Binding-site contacts:
Ligand atom N contacts residue GLY21 of chain 1.B at 2.8 Å (h-bond).
Ligand atom CE3 contacts residue HIS28 of chain 1.C at 4.0 Å.
Ligand atom NE1 contacts residue ALA40 of chain 1.C at 3.9 Å.
Ligand atom OXT contacts residue THR43 of chain 1.C at 2.6 Å (h-bond).
Ligand atom CD1 contacts residue GLN41 of chain 1.C at 3.6 Å.
Ligand atom C contacts residue THR43 of chain 1.C at 3.5 Å.
Ligand atom CD1 contacts residue THR43 of chain 1.C at 3.9 Å.
Ligand atom CA contacts residue THR19 of chain 1.B at 3.7 Å.
Ligand atom CA contacts residue THR24 of chain 1.B at 3.2 Å.
Ligand atom OXT contacts residue HIS45 of chain 1.C at 3.9 Å.
Ligand atom CD2 contacts residue THR46 of chain 1.C at 4.0 Å.
Ligand atom CZ2 contacts residue ILE49 of chain 1.C at 3.9 Å (hydrophobic).
Ligand atom O contacts residue ARG20 of chain 1.B at 3.5 Å.
Ligand atom OXT contacts residue GLY21 of chain 1.B at 3.9 Å.
Ligand atom CA contacts residue GLY21 of chain 1.B at 3.5 Å.
Ligand atom O contacts residue THR43 of chain 1.C at 3.6 Å.
Ligand atom CB contacts residue SER47 of chain 1.B at 3.4 Å.
Ligand atom C contacts residue SER47 of chain 1.B at 3.5 Å.
Ligand atom NE1 contacts residue GLN41 of chain 1.C at 2.8 Å (h-bond).
Ligand atom CD1 contacts residue SER47 of chain 1.B at 3.5 Å.
Ligand atom C contacts residue THR46 of chain 1.C at 3.9 Å.
Ligand atom CZ3 contacts residue GLY17 of chain 1.C at 3.6 Å.
Ligand atom CG contacts residue SER47 of chain 1.B at 3.8 Å.
Ligand atom CZ2 contacts residue ALA40 of chain 1.C at 3.9 Å (hydrophobic).
Ligand atom O contacts residue GLY21 of chain 1.B at 3.0 Å (h-bond).
Ligand atom O contacts residue THR19 of chain 1.B at 3.9 Å.
Ligand atom O contacts residue SER47 of chain 1.B at 2.9 Å (h-bond).
Ligand atom CE2 contacts residue GLN41 of chain 1.C at 3.9 Å.
Ligand atom CB contacts residue THR24 of chain 1.B at 3.6 Å.
Ligand atom CE3 contacts residue HIS27 of chain 1.C at 3.9 Å.
Ligand atom N contacts residue THR19 of chain 1.B at 2.8 Å (h-bond).
Ligand atom CB contacts residue THR19 of chain 1.B at 3.7 Å.
Ligand atom OXT contacts residue THR46 of chain 1.C at 2.8 Å (h-bond).
Ligand atom CZ3 contacts residue HIS28 of chain 1.C at 4.0 Å.
Ligand atom N contacts residue THR24 of chain 1.B at 2.8 Å (h-bond).
Ligand atom CA contacts residue SER47 of chain 1.B at 3.9 Å.
Ligand atom C contacts residue GLY21 of chain 1.B at 3.4 Å.
Ligand atom CH2 contacts residue GLY17 of chain 1.C at 3.5 Å.
Ligand atom N contacts residue ASP23 of chain 1.B at 3.0 Å (salt-bridge).
Ligand atom CZ2 contacts residue THR46 of chain 1.C at 4.0 Å.

Sequence of chain 1.C:
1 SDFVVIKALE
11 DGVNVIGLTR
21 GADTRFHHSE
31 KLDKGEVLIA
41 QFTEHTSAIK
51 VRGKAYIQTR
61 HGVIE

Sequence of chain 1.B:
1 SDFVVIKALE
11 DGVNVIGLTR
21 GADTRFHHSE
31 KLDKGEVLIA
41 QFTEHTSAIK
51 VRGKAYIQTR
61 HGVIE

This small molecule binds to this protein.
Small molecule (SMILES): N[C@@H](Cc1c[nH]c2ccccc12)C(=O)O